Binding-site contacts:
Ligand atom C2 contacts residue VAL288 of chain 1.A at 3.7 Å (hydrophobic).
Ligand atom N contacts residue PHE398 of chain 1.A at 4.3 Å.
Ligand atom C1 contacts residue ALA199 of chain 1.A at 4.3 Å (hydrophobic).
Ligand atom C1 contacts residue SER198 of chain 1.A at 3.1 Å.
Ligand atom C1 contacts residue PHE398 of chain 1.A at 4.1 Å (hydrophobic).
Ligand atom C3 contacts residue LEU286 of chain 1.A at 4.4 Å (hydrophobic).
Ligand atom C3 contacts residue HIS438 of chain 1.A at 3.9 Å.
Ligand atom O2 contacts residue GLY117 of chain 1.A at 4.4 Å.
Ligand atom N contacts residue SER198 of chain 1.A at 2.7 Å (h-bond).
Ligand atom C4 contacts residue PHE329 of chain 1.A at 3.7 Å (hydrophobic).
Ligand atom P contacts residue GLY117 of chain 1.A at 3.7 Å.
Ligand atom O2 contacts residue GLY116 of chain 1.A at 4.2 Å.
Ligand atom P contacts residue GLY116 of chain 1.A at 4.0 Å.
Ligand atom OD contacts residue ALA199 of chain 1.A at 2.9 Å (h-bond).
Ligand atom OD contacts residue GLY115 of chain 1.A at 3.7 Å.
Ligand atom O2 contacts residue SER198 of chain 1.A at 2.5 Å (h-bond).
Ligand atom N contacts residue HIS438 of chain 1.A at 4.4 Å.
Ligand atom C2 contacts residue GLY117 of chain 1.A at 3.5 Å.
Ligand atom C2 contacts residue TRP231 of chain 1.A at 3.3 Å (hydrophobic).
Ligand atom P contacts residue SER198 of chain 1.A at 1.7 Å.
Ligand atom P contacts residue HIS438 of chain 1.A at 3.7 Å.
Ligand atom P contacts residue ALA199 of chain 1.A at 3.5 Å.
Ligand atom C3 contacts residue SER198 of chain 1.A at 3.5 Å.
Ligand atom C1 contacts residue GLY117 of chain 1.A at 4.2 Å.
Ligand atom OD contacts residue GLY116 of chain 1.A at 2.7 Å (h-bond).
Ligand atom C3 contacts residue PHE398 of chain 1.A at 3.8 Å (hydrophobic).
Ligand atom OD contacts residue SER198 of chain 1.A at 2.6 Å (h-bond).
Ligand atom C1 contacts residue TRP231 of chain 1.A at 3.5 Å (hydrophobic).
Ligand atom N contacts residue ALA199 of chain 1.A at 4.4 Å.
Ligand atom OD contacts residue GLY117 of chain 1.A at 2.6 Å (h-bond).
Ligand atom C3 contacts residue PHE329 of chain 1.A at 3.7 Å (hydrophobic).
Ligand atom O2 contacts residue HIS438 of chain 1.A at 2.8 Å (h-bond).
Ligand atom N contacts residue GLY117 of chain 1.A at 3.8 Å.

A small-molecule ligand and the protein it binds are described below.
Small molecule (SMILES): CCN(CC)P(=O)(O)O

Sequence of chain 1.A:
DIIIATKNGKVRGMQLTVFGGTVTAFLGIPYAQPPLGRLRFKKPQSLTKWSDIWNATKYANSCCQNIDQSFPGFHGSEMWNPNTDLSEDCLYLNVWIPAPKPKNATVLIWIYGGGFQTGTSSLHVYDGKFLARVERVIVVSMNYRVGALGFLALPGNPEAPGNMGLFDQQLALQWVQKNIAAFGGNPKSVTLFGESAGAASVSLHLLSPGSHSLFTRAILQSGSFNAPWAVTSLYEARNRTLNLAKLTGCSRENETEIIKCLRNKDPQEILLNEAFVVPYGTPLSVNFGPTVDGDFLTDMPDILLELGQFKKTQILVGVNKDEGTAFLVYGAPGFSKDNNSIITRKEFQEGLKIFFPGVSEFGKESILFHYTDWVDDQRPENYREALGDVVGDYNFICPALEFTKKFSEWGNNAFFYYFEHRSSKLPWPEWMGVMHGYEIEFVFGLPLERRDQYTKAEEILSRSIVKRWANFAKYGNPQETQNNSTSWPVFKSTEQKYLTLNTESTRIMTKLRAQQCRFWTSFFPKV